Sequence of chain 1.B:
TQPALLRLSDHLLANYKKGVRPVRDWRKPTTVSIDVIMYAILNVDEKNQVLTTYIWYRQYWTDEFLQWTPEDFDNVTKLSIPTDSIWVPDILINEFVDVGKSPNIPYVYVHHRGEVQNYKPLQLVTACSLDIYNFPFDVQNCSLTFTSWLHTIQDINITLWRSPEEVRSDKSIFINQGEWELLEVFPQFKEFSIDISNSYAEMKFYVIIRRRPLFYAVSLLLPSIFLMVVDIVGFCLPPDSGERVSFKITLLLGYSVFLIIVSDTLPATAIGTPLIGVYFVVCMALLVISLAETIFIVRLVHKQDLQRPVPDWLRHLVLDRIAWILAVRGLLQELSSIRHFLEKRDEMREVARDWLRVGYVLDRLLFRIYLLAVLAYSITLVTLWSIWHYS

This protein binds this small molecule.
Small molecule (SMILES): CC(=O)N[C@H]1[C@H](O[C@H]2[C@H](O)[C@@H](NC(C)=O)CO[C@@H]2CO)O[C@H](CO)[C@@H](O)[C@@H]1O

Sequence of chain 1.C:
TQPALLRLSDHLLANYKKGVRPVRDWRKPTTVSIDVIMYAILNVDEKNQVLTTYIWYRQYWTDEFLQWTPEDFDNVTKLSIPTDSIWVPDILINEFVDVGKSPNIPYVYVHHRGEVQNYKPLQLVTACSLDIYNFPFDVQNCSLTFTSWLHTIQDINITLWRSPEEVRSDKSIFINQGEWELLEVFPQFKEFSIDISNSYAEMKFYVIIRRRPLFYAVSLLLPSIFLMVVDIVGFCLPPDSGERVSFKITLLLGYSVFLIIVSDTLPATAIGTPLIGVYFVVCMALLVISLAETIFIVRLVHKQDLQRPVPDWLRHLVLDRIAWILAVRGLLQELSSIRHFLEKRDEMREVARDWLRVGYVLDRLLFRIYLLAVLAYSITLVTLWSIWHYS

Binding-site contacts:
Ligand atom C7 contacts residue ASN75 of chain 1.B at 3.0 Å.
Ligand atom C8 contacts residue ASN75 of chain 1.B at 3.4 Å.
Ligand atom O5 contacts residue ASN75 of chain 1.B at 2.4 Å (h-bond).
Ligand atom O7 contacts residue ARG27 of chain 1.C at 4.4 Å.
Ligand atom N2 contacts residue ASN75 of chain 1.B at 2.5 Å (h-bond).
Ligand atom O7 contacts residue ASN75 of chain 1.B at 3.8 Å.
Ligand atom C2 contacts residue ASN75 of chain 1.B at 2.6 Å.
Ligand atom C5 contacts residue ASN75 of chain 1.B at 3.8 Å.
Ligand atom C4 contacts residue ASN75 of chain 1.B at 4.3 Å.
Ligand atom C1 contacts residue ASN75 of chain 1.B at 1.5 Å.
Ligand atom C3 contacts residue ASN75 of chain 1.B at 3.9 Å.